Binding-site contacts:
Ligand atom N3 contacts residue HIS628 of chain 3.C at 4.3 Å.
Ligand atom O2 contacts residue GLY627 of chain 3.C at 3.4 Å.
Ligand atom C2 contacts residue HIS630 of chain 3.F at 3.2 Å.
Ligand atom C6 contacts residue PHE629 of chain 3.C at 4.0 Å (hydrophobic).
Ligand atom C5 contacts residue HIS628 of chain 3.C at 3.9 Å.
Ligand atom N1 contacts residue TRP607 of chain 3.F at 4.5 Å.
Ligand atom O2 contacts residue ASP626 of chain 3.C at 3.6 Å (salt-bridge).
Ligand atom O2 contacts residue HIS630 of chain 3.F at 3.5 Å.
Ligand atom N1 contacts residue HIS628 of chain 3.C at 2.3 Å (h-bond).
Ligand atom N4 contacts residue HIS630 of chain 3.F at 3.0 Å.
Ligand atom N4 contacts residue PHE629 of chain 3.F at 4.4 Å.
Ligand atom N3 contacts residue HIS630 of chain 3.F at 2.6 Å (h-bond).
Ligand atom C4 contacts residue HIS628 of chain 3.C at 4.5 Å.
Ligand atom C4 contacts residue HIS630 of chain 3.F at 3.2 Å.
Ligand atom C6 contacts residue HIS628 of chain 3.C at 2.7 Å.
Ligand atom N4 contacts residue PRO631 of chain 3.F at 4.4 Å.
Ligand atom N1 contacts residue PHE629 of chain 3.C at 4.2 Å.
Ligand atom O2 contacts residue HIS628 of chain 3.C at 3.4 Å (h-bond).
Ligand atom C2 contacts residue GLY627 of chain 3.C at 4.1 Å.
Ligand atom C5 contacts residue PHE629 of chain 3.F at 4.0 Å (hydrophobic).
Ligand atom N1 contacts residue HIS630 of chain 3.F at 4.2 Å.
Ligand atom C5 contacts residue HIS630 of chain 3.F at 4.3 Å.
Ligand atom C2 contacts residue HIS628 of chain 3.C at 3.3 Å.

Sequence of chain 3.C:
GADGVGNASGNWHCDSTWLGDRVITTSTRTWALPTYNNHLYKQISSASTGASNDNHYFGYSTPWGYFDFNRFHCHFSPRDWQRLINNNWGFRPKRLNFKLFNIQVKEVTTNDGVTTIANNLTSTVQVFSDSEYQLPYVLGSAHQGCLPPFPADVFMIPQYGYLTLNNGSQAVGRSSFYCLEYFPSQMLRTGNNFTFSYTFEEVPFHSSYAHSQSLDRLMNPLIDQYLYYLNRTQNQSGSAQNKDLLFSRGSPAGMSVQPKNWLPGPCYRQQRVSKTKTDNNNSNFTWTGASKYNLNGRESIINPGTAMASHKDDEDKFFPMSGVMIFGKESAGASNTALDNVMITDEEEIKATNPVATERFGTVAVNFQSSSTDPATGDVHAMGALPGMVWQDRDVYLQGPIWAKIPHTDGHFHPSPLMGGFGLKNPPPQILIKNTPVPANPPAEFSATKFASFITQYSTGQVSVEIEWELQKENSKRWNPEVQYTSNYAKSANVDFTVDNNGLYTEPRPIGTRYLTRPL

Sequence of chain 3.F:
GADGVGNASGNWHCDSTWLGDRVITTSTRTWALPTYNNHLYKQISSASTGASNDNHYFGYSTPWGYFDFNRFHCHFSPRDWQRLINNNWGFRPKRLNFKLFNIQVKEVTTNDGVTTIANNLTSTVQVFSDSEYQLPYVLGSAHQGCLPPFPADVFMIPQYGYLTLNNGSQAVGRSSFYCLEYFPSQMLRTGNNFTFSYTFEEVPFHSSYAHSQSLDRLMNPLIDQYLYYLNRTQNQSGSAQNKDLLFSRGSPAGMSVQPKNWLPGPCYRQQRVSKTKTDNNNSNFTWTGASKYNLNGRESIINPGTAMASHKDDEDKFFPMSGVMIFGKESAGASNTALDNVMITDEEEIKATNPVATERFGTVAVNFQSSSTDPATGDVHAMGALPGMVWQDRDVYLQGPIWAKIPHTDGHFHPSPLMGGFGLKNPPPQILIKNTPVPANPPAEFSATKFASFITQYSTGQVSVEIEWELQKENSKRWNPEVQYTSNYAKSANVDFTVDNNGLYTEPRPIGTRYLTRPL

A small-molecule ligand and the protein it binds are described below.
Small molecule (SMILES): Nc1ccnc(=O)[nH]1